Sequence of chain 1.E:
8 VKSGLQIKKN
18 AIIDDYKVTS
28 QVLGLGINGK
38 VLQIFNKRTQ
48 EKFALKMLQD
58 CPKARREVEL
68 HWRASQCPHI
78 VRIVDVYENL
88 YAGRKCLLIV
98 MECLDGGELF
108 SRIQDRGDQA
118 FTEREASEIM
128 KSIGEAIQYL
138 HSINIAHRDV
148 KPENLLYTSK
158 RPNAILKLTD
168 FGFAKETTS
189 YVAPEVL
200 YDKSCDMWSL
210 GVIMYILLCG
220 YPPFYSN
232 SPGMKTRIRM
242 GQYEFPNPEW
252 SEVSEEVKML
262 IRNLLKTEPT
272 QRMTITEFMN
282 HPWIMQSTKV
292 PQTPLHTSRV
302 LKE

This protein binds this small molecule.
Small molecule (SMILES): CCOc1ccc(Nc2c(C)c(N[C@H]3CCCNC3)nc3ccnn23)cc1

Binding-site contacts:
Ligand atom C4 contacts residue PRO221 of chain 1.E at 3.4 Å (hydrophobic).
Ligand atom N10 contacts residue PRO221 of chain 1.E at 3.7 Å.
Ligand atom C15 contacts residue PRO221 of chain 1.E at 4.3 Å (hydrophobic).
Ligand atom C14 contacts residue PRO221 of chain 1.E at 4.2 Å (hydrophobic).
Ligand atom C3 contacts residue PRO221 of chain 1.E at 3.7 Å (hydrophobic).
Ligand atom N2 contacts residue PRO221 of chain 1.E at 4.0 Å.
Ligand atom C22 contacts residue PRO221 of chain 1.E at 3.6 Å (hydrophobic).
Ligand atom C18 contacts residue TYR224 of chain 1.E at 3.3 Å (hydrophobic).
Ligand atom C20 contacts residue TYR224 of chain 1.E at 4.3 Å (hydrophobic).
Ligand atom C8 contacts residue PRO221 of chain 1.E at 4.3 Å (hydrophobic).
Ligand atom N7 contacts residue SER225 of chain 1.E at 3.8 Å.
Ligand atom O21 contacts residue TYR224 of chain 1.E at 4.1 Å.
Ligand atom C1 contacts residue TYR224 of chain 1.E at 4.0 Å (hydrophobic).
Ligand atom N6 contacts residue PRO221 of chain 1.E at 3.7 Å.
Ligand atom N7 contacts residue PRO221 of chain 1.E at 4.4 Å.
Ligand atom N9 contacts residue TYR224 of chain 1.E at 3.4 Å.
Ligand atom C19 contacts residue TYR220 of chain 1.E at 3.4 Å (hydrophobic).
Ligand atom C1 contacts residue PRO221 of chain 1.E at 4.1 Å (hydrophobic).
Ligand atom N12 contacts residue LEU302 of chain 1.E at 4.2 Å.
Ligand atom C24 contacts residue TYR220 of chain 1.E at 4.2 Å (hydrophobic).
Ligand atom N9 contacts residue SER225 of chain 1.E at 4.3 Å.
Ligand atom C22 contacts residue TYR220 of chain 1.E at 4.5 Å (hydrophobic).
Ligand atom C19 contacts residue PRO221 of chain 1.E at 4.4 Å (hydrophobic).
Ligand atom C17 contacts residue TYR224 of chain 1.E at 4.0 Å (hydrophobic).
Ligand atom O21 contacts residue TYR220 of chain 1.E at 4.3 Å.
Ligand atom C16 contacts residue TYR224 of chain 1.E at 3.8 Å (hydrophobic).
Ligand atom C24 contacts residue TYR224 of chain 1.E at 3.0 Å (hydrophobic).
Ligand atom C13 contacts residue TYR224 of chain 1.E at 3.5 Å (hydrophobic).
Ligand atom N7 contacts residue TYR224 of chain 1.E at 3.6 Å.
Ligand atom C18 contacts residue PRO221 of chain 1.E at 3.9 Å (hydrophobic).
Ligand atom C27 contacts residue TYR220 of chain 1.E at 3.9 Å (hydrophobic).
Ligand atom C15 contacts residue GLY219 of chain 1.E at 4.5 Å.
Ligand atom C18 contacts residue TYR220 of chain 1.E at 3.9 Å (hydrophobic).
Ligand atom N12 contacts residue ILE215 of chain 1.E at 4.2 Å.
Ligand atom C27 contacts residue TYR224 of chain 1.E at 3.8 Å (hydrophobic).
Ligand atom C5 contacts residue PRO221 of chain 1.E at 3.8 Å (hydrophobic).
Ligand atom N10 contacts residue TYR220 of chain 1.E at 4.5 Å.
Ligand atom N2 contacts residue TYR224 of chain 1.E at 4.0 Å.
Ligand atom C19 contacts residue TYR224 of chain 1.E at 3.4 Å (hydrophobic).
Ligand atom C14 contacts residue TYR220 of chain 1.E at 4.2 Å (hydrophobic).